Binding-site contacts:
Ligand atom N05 contacts residue ILE161 of chain 1.A at 3.9 Å.
Ligand atom C25 contacts residue VAL28 of chain 1.A at 3.6 Å (hydrophobic).
Ligand atom N04 contacts residue ASP162 of chain 1.A at 3.5 Å (salt-bridge).
Ligand atom C09 contacts residue LEU96 of chain 1.A at 3.8 Å (hydrophobic).
Ligand atom C21 contacts residue GLY21 of chain 1.A at 3.7 Å.
Ligand atom C11 contacts residue ALA41 of chain 1.A at 3.5 Å (hydrophobic).
Ligand atom C16 contacts residue VAL102 of chain 1.A at 3.5 Å (hydrophobic).
Ligand atom C12 contacts residue ALA41 of chain 1.A at 3.4 Å (hydrophobic).
Ligand atom C25 contacts residue ILE161 of chain 1.A at 3.6 Å (hydrophobic).
Ligand atom C08 contacts residue PHE25 of chain 1.A at 3.6 Å (hydrophobic).
Ligand atom C11 contacts residue GLU97 of chain 1.A at 3.6 Å.
Ligand atom C12 contacts residue GLU97 of chain 1.A at 3.5 Å.
Ligand atom N06 contacts residue ASP104 of chain 1.A at 3.4 Å (salt-bridge).
Ligand atom C22 contacts residue LEU20 of chain 1.A at 3.8 Å (hydrophobic).
Ligand atom C23 contacts residue ILE161 of chain 1.A at 3.8 Å (hydrophobic).
Ligand atom C16 contacts residue LEU150 of chain 1.A at 3.9 Å (hydrophobic).
Ligand atom O02 contacts residue LEU20 of chain 1.A at 3.5 Å.
Ligand atom C10 contacts residue PHE25 of chain 1.A at 3.7 Å (hydrophobic).
Ligand atom O01 contacts residue LEU150 of chain 1.A at 3.7 Å.
Ligand atom C09 contacts residue ILE161 of chain 1.A at 3.8 Å (hydrophobic).
Ligand atom C22 contacts residue LEU150 of chain 1.A at 3.7 Å (hydrophobic).
Ligand atom N04 contacts residue LYS43 of chain 1.A at 3.1 Å (salt-bridge).
Ligand atom C12 contacts residue LEU150 of chain 1.A at 3.6 Å (hydrophobic).
Ligand atom C11 contacts residue LEU150 of chain 1.A at 3.4 Å (hydrophobic).
Ligand atom C19 contacts residue ASP104 of chain 1.A at 3.9 Å.
Ligand atom C20 contacts residue VAL28 of chain 1.A at 3.9 Å (hydrophobic).
Ligand atom C09 contacts residue LYS43 of chain 1.A at 3.8 Å.
Ligand atom C08 contacts residue ASP162 of chain 1.A at 3.7 Å.
Ligand atom N05 contacts residue VAL28 of chain 1.A at 3.8 Å.
Ligand atom C21 contacts residue LEU20 of chain 1.A at 3.9 Å (hydrophobic).
Ligand atom C26 contacts residue VAL28 of chain 1.A at 3.8 Å (hydrophobic).
Ligand atom O03 contacts residue ILE161 of chain 1.A at 3.7 Å.
Ligand atom C17 contacts residue ILE161 of chain 1.A at 3.9 Å (hydrophobic).
Ligand atom C08 contacts residue LYS43 of chain 1.A at 3.7 Å.
Ligand atom C07 contacts residue ASP104 of chain 1.A at 3.7 Å.
Ligand atom O03 contacts residue LEU96 of chain 1.A at 3.8 Å.
Ligand atom C09 contacts residue ASP162 of chain 1.A at 3.6 Å.
Ligand atom C10 contacts residue ILE161 of chain 1.A at 3.8 Å (hydrophobic).
Ligand atom C24 contacts residue ALA41 of chain 1.A at 3.9 Å (hydrophobic).
Ligand atom C10 contacts residue VAL28 of chain 1.A at 3.6 Å (hydrophobic).

The protein below binds the small molecule below.
Small molecule (SMILES): CN1CCCCN2c3ccncc3Oc3ccc(cc32)OCCOCC1

Sequence of chain 1.A:
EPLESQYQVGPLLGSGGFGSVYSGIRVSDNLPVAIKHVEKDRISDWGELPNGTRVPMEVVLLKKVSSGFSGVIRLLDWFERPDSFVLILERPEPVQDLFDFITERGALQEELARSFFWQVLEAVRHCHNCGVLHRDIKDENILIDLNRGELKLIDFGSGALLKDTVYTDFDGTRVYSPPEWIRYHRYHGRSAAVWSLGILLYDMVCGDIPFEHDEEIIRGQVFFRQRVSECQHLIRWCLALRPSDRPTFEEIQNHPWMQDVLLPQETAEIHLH